Binding-site contacts:
Ligand atom O18 contacts residue SER235 of chain 1.A at 3.4 Å (h-bond).
Ligand atom C5 contacts residue THR183 of chain 1.A at 3.6 Å.
Ligand atom O16 contacts residue THR183 of chain 1.A at 3.7 Å.
Ligand atom P17 contacts residue GLY213 of chain 1.A at 3.8 Å.
Ligand atom O7 contacts residue ALA59 of chain 1.A at 3.4 Å.
Ligand atom O20 contacts residue GLY213 of chain 1.A at 2.7 Å (h-bond).
Ligand atom C4 contacts residue LEU100 of chain 1.A at 3.6 Å (hydrophobic).
Ligand atom O19 contacts residue GLY234 of chain 1.A at 3.6 Å.
Ligand atom C15 contacts residue GLY234 of chain 1.A at 3.8 Å.
Ligand atom C2 contacts residue PHE212 of chain 1.A at 3.7 Å (hydrophobic).
Ligand atom O21 contacts residue PHE22 of chain 1.A at 3.2 Å.
Ligand atom C14 contacts residue TYR175 of chain 1.A at 3.6 Å (hydrophobic).
Ligand atom O20 contacts residue GLY184 of chain 1.A at 2.8 Å (h-bond).
Ligand atom F9F contacts residue PRO18 of chain 1.B at 3.5 Å.
Ligand atom O22 contacts residue ILE232 of chain 1.A at 3.7 Å.
Ligand atom F11 contacts residue ILE153 of chain 1.A at 3.4 Å.
Ligand atom O7 contacts residue ALA129 of chain 1.A at 3.7 Å.
Ligand atom C1 contacts residue PHE212 of chain 1.A at 3.7 Å (hydrophobic).
Ligand atom O19 contacts residue SER235 of chain 1.A at 2.5 Å (h-bond).
Ligand atom O16 contacts residue PHE212 of chain 1.A at 3.7 Å.
Ligand atom F9F contacts residue ALA59 of chain 1.A at 3.7 Å.
Ligand atom O19 contacts residue ILE64 of chain 1.A at 3.5 Å.
Ligand atom O20 contacts residue PHE212 of chain 1.A at 3.4 Å.
Ligand atom C3 contacts residue TYR175 of chain 1.A at 3.4 Å (hydrophobic).
Ligand atom O18 contacts residue GLY234 of chain 1.A at 2.8 Å (h-bond).
Ligand atom F10 contacts residue ILE153 of chain 1.A at 3.5 Å.
Ligand atom O21 contacts residue LEU100 of chain 1.A at 3.4 Å.
Ligand atom C3 contacts residue LEU127 of chain 1.A at 3.7 Å (hydrophobic).
Ligand atom O20 contacts residue THR183 of chain 1.A at 3.7 Å.
Ligand atom O19 contacts residue GLY184 of chain 1.A at 3.6 Å.
Ligand atom O21 contacts residue GLU49 of chain 1.A at 3.4 Å.
Ligand atom F10 contacts residue LEU127 of chain 1.A at 3.4 Å.
Ligand atom F9F contacts residue ALA129 of chain 1.A at 3.3 Å.
Ligand atom P17 contacts residue GLY184 of chain 1.A at 3.8 Å.
Ligand atom F10 contacts residue ALA129 of chain 1.A at 3.4 Å.
Ligand atom O22 contacts residue TYR175 of chain 1.A at 2.8 Å (h-bond).
Ligand atom P17 contacts residue SER235 of chain 1.A at 3.6 Å.
Ligand atom C5 contacts residue LEU100 of chain 1.A at 3.6 Å (hydrophobic).
Ligand atom C14 contacts residue THR183 of chain 1.A at 3.4 Å.
Ligand atom O19 contacts residue THR183 of chain 1.A at 3.5 Å.

Sequence of chain 1.B:
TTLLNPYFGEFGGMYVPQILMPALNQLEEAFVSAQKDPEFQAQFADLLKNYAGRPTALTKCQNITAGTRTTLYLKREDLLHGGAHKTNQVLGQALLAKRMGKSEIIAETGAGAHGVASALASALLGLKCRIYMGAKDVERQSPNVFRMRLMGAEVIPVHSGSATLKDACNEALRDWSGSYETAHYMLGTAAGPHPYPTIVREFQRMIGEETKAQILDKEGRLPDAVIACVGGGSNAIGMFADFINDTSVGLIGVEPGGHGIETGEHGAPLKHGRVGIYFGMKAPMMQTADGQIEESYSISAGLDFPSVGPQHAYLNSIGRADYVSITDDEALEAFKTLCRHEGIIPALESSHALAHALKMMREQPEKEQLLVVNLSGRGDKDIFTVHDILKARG

Sequence of chain 1.A:
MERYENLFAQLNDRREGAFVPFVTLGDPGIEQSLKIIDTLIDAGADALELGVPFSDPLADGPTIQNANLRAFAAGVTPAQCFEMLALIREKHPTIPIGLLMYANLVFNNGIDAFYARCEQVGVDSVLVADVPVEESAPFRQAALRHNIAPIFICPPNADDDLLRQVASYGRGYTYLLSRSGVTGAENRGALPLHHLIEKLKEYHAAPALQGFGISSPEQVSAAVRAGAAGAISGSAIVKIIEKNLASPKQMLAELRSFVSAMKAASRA

A small-molecule ligand and the protein it binds are described below.
Small molecule (SMILES): O=P(O)(O)OCCNS(=O)(=O)c1ccc(OC(F)(F)F)cc1